The small molecule below binds the protein below.
Small molecule (SMILES): Cc1cn([C@H]2C[C@H](O)[C@@H](COP(=O)(O)NP(=O)(O)OP(=O)(O)O)O2)c(=O)[nH]c1=O

Binding-site contacts:
Ligand atom O3G contacts residue SER171 of chain 1.D at 2.5 Å (h-bond).
Ligand atom O1G contacts residue ASP181 of chain 1.D at 3.0 Å (salt-bridge).
Ligand atom O2 contacts residue ASN270 of chain 1.D at 3.0 Å (h-bond).
Ligand atom C5' contacts residue ASP183 of chain 1.D at 3.2 Å.
Ligand atom O2B contacts residue GLY170 of chain 1.D at 3.5 Å.
Ligand atom PG contacts residue MN1 of chain 1.E at 3.3 Å.
Ligand atom O5' contacts residue ASP183 of chain 1.D at 3.7 Å.
Ligand atom O3G contacts residue GLY180 of chain 1.D at 3.3 Å (h-bond).
Ligand atom O1A contacts residue MN1 of chain 1.F at 2.8 Å.
Ligand atom O2B contacts residue MN1 of chain 1.E at 2.6 Å.
Ligand atom O5' contacts residue MN1 of chain 1.F at 3.5 Å.
Ligand atom PA contacts residue ASP183 of chain 1.D at 3.7 Å.
Ligand atom O2B contacts residue SER171 of chain 1.D at 3.2 Å (h-bond).
Ligand atom O1A contacts residue ASP181 of chain 1.D at 2.7 Å (salt-bridge).
Ligand atom N3 contacts residue ASP267 of chain 1.D at 3.3 Å.
Ligand atom O4 contacts residue ASP267 of chain 1.D at 3.4 Å.
Ligand atom PG contacts residue GLY180 of chain 1.D at 3.7 Å.
Ligand atom PG contacts residue SER171 of chain 1.D at 3.8 Å.
Ligand atom O1G contacts residue GLY180 of chain 1.D at 3.8 Å.
Ligand atom O1B contacts residue ARG174 of chain 1.D at 2.9 Å (salt-bridge).
Ligand atom PA contacts residue MN1 of chain 1.F at 3.2 Å.
Ligand atom O2B contacts residue ASP183 of chain 1.D at 3.4 Å (salt-bridge).
Ligand atom O1A contacts residue MN1 of chain 1.E at 1.8 Å.
Ligand atom O2A contacts residue MN1 of chain 1.F at 3.1 Å.
Ligand atom O3G contacts residue MN1 of chain 1.E at 3.0 Å.
Ligand atom O1G contacts residue MN1 of chain 1.E at 3.1 Å.
Ligand atom O3' contacts residue ASP267 of chain 1.D at 3.4 Å (salt-bridge).
Ligand atom C1' contacts residue TYR262 of chain 1.D at 3.5 Å (hydrophobic).
Ligand atom PB contacts residue MN1 of chain 1.E at 3.6 Å.
Ligand atom O2 contacts residue TYR262 of chain 1.D at 3.7 Å.
Ligand atom C2' contacts residue TYR262 of chain 1.D at 3.1 Å (hydrophobic).
Ligand atom O3' contacts residue SER266 of chain 1.D at 3.5 Å.
Ligand atom O2G contacts residue GLY180 of chain 1.D at 3.4 Å (h-bond).
Ligand atom PA contacts residue MN1 of chain 1.E at 3.2 Å.
Ligand atom O3' contacts residue GLY265 of chain 1.D at 3.1 Å.
Ligand atom C4 contacts residue ASP267 of chain 1.D at 3.3 Å.
Ligand atom O4' contacts residue PHE263 of chain 1.D at 3.8 Å.
Ligand atom C2' contacts residue ASN270 of chain 1.D at 3.7 Å.
Ligand atom O1A contacts residue ASP183 of chain 1.D at 2.8 Å (salt-bridge).
Ligand atom O2G contacts residue ARG140 of chain 1.D at 3.8 Å.

Sequence of chain 1.D:
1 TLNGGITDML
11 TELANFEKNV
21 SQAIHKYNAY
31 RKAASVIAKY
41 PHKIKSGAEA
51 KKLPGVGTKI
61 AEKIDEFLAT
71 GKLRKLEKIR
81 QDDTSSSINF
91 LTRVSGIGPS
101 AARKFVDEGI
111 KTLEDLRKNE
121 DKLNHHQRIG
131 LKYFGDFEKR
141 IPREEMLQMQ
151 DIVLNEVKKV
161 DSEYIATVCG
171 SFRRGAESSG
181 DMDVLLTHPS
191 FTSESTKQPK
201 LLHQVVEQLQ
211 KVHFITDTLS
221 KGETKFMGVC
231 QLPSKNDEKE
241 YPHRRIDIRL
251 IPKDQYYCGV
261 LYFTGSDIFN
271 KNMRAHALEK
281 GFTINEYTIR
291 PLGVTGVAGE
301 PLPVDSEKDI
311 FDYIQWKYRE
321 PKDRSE